The small molecule below binds the protein below.
Small molecule (SMILES): Nc1ncnc2c1ncn2[C@@H]1O[C@H](COP(=O)(O)OP(=O)(O)OP(O)(O)=S)[C@@H](O)[C@H]1O

Binding-site contacts:
Ligand atom O2B contacts residue ILE216 of chain 1.D at 3.2 Å (h-bond).
Ligand atom N1 contacts residue VAL186 of chain 1.D at 2.4 Å.
Ligand atom O1A contacts residue GLY217 of chain 1.D at 3.7 Å.
Ligand atom O3G contacts residue LYS218 of chain 1.D at 3.4 Å (salt-bridge).
Ligand atom C1' contacts residue LEU393 of chain 1.D at 3.4 Å (hydrophobic).
Ligand atom S1G contacts residue ARG334 of chain 1.C at 2.8 Å (salt-bridge).
Ligand atom O5' contacts residue ASP390 of chain 1.D at 3.7 Å.
Ligand atom O2B contacts residue GLY217 of chain 1.D at 3.4 Å (h-bond).
Ligand atom C2 contacts residue VAL186 of chain 1.D at 2.5 Å (hydrophobic).
Ligand atom C2 contacts residue PRO185 of chain 1.D at 3.5 Å (hydrophobic).
Ligand atom C4' contacts residue ASP390 of chain 1.D at 3.7 Å.
Ligand atom C2' contacts residue ASP184 of chain 1.D at 3.5 Å.
Ligand atom O2A contacts residue LYS218 of chain 1.D at 3.5 Å (salt-bridge).
Ligand atom O2B contacts residue PRO214 of chain 1.D at 3.6 Å.
Ligand atom O1B contacts residue THR219 of chain 1.D at 2.7 Å (h-bond).
Ligand atom N6 contacts residue ARG189 of chain 1.D at 3.5 Å.
Ligand atom O2A contacts residue GLY215 of chain 1.D at 3.5 Å.
Ligand atom O2B contacts residue GLY215 of chain 1.D at 2.4 Å (h-bond).
Ligand atom O3' contacts residue ILE204 of chain 1.C at 3.6 Å.
Ligand atom PB contacts residue GLY215 of chain 1.D at 3.7 Å.
Ligand atom O1B contacts residue LYS218 of chain 1.D at 3.2 Å (salt-bridge).
Ligand atom O2G contacts residue LYS218 of chain 1.D at 1.9 Å (salt-bridge).
Ligand atom PA contacts residue GLY217 of chain 1.D at 3.4 Å.
Ligand atom N7 contacts residue ILE351 of chain 1.D at 3.7 Å.
Ligand atom N6 contacts residue ILE187 of chain 1.D at 3.0 Å (h-bond).
Ligand atom C6 contacts residue VAL186 of chain 1.D at 3.3 Å (hydrophobic).
Ligand atom O4' contacts residue ASP390 of chain 1.D at 3.3 Å (salt-bridge).
Ligand atom O1A contacts residue LYS218 of chain 1.D at 3.8 Å.
Ligand atom O3G contacts residue GLY215 of chain 1.D at 3.0 Å (h-bond).
Ligand atom N3 contacts residue VAL186 of chain 1.D at 3.3 Å.
Ligand atom PG contacts residue LYS218 of chain 1.D at 3.2 Å.
Ligand atom N1 contacts residue ILE187 of chain 1.D at 3.2 Å (h-bond).
Ligand atom O2' contacts residue ASP184 of chain 1.D at 3.1 Å (salt-bridge).
Ligand atom O1A contacts residue THR219 of chain 1.D at 3.1 Å (h-bond).
Ligand atom O2A contacts residue ILE216 of chain 1.D at 3.4 Å.
Ligand atom C8 contacts residue PRO389 of chain 1.D at 3.8 Å (hydrophobic).
Ligand atom O1A contacts residue ALA220 of chain 1.D at 2.9 Å (h-bond).
Ligand atom O3G contacts residue PRO214 of chain 1.D at 2.7 Å.
Ligand atom C6 contacts residue ILE187 of chain 1.D at 3.8 Å (hydrophobic).
Ligand atom O2A contacts residue GLY217 of chain 1.D at 2.3 Å.

Sequence of chain 1.C:
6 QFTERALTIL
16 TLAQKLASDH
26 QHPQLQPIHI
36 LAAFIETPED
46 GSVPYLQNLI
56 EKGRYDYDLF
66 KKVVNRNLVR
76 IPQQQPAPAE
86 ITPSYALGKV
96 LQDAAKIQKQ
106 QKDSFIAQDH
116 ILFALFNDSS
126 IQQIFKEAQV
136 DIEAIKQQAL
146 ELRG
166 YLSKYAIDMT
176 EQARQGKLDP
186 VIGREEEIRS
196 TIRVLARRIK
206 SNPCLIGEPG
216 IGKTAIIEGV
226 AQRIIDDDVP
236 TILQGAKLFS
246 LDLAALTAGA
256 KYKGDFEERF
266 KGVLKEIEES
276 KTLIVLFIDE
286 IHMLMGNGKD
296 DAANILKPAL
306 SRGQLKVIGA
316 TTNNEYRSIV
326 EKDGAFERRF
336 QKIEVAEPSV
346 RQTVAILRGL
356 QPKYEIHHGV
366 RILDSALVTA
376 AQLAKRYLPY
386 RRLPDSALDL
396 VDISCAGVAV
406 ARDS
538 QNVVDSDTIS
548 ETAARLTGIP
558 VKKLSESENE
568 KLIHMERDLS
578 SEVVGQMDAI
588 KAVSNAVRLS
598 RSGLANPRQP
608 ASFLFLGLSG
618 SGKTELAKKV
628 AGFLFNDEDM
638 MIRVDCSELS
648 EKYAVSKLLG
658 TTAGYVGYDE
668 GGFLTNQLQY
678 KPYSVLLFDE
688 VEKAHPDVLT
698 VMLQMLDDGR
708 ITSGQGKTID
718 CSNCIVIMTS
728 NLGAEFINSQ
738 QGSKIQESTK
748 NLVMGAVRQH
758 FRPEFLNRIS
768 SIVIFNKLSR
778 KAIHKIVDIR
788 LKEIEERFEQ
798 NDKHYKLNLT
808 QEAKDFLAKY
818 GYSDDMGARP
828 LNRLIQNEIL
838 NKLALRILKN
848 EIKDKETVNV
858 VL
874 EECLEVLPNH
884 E

Sequence of chain 1.D:
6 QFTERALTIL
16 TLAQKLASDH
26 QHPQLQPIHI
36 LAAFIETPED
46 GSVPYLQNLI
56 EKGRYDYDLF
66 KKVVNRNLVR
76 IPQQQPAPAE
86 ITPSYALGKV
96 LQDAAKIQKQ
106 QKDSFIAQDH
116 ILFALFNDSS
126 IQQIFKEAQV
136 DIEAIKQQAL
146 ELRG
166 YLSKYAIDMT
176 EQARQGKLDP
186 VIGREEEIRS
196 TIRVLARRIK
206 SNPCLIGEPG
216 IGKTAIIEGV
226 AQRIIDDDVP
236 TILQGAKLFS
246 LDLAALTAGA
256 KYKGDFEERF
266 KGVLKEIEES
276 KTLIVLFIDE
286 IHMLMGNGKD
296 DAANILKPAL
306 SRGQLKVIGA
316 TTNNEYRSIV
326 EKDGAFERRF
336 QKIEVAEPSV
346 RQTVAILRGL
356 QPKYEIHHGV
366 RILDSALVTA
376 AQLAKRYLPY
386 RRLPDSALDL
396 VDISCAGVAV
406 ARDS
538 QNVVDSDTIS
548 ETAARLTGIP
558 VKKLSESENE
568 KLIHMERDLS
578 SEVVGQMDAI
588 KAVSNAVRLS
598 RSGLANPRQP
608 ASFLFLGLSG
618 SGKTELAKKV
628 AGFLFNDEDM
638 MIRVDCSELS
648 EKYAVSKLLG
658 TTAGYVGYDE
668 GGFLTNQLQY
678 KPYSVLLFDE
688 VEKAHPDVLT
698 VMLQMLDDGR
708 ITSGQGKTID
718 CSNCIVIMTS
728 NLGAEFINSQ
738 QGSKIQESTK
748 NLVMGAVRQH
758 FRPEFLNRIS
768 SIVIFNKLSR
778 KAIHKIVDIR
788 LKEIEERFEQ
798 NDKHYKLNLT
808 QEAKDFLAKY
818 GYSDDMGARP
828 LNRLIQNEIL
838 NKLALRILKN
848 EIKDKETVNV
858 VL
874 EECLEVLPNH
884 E